Binding-site contacts:
Ligand atom N contacts residue HIS258 of chain 1.A at 3.7 Å.
Ligand atom CA contacts residue TYR312 of chain 1.A at 3.9 Å (hydrophobic).
Ligand atom O contacts residue HIS258 of chain 1.A at 3.3 Å (h-bond).
Ligand atom C contacts residue ASN255 of chain 1.A at 4.1 Å.
Ligand atom C contacts residue HIS258 of chain 1.A at 3.1 Å.
Ligand atom O contacts residue ASN255 of chain 1.A at 3.0 Å (h-bond).
Ligand atom CA contacts residue HIS258 of chain 1.A at 3.3 Å.
Ligand atom OXT contacts residue HIS258 of chain 1.A at 3.6 Å (h-bond).
Ligand atom N contacts residue TYR312 of chain 1.A at 4.1 Å.
Ligand atom N contacts residue PRO329 of chain 1.A at 3.5 Å.
Ligand atom OXT contacts residue PRO243 of chain 1.A at 4.1 Å.

This small molecule binds to this protein.
Small molecule (SMILES): NCC(=O)O

Sequence of chain 1.A:
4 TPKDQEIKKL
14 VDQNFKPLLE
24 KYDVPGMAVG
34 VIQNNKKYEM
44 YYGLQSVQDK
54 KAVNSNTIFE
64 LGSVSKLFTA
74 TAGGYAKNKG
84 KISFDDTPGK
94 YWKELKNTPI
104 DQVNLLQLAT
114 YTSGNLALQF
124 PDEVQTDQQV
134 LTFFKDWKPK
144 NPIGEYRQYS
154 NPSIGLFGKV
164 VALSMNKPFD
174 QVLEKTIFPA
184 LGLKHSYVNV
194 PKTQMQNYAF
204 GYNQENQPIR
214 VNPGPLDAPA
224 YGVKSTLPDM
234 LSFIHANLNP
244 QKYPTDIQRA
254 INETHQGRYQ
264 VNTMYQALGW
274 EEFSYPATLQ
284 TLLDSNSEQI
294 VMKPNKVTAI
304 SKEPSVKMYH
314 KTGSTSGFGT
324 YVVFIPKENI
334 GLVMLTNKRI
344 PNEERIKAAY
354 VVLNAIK